The protein below binds the small molecule below.
Small molecule (SMILES): O=C(O)[C@@](O)(COP(=O)(O)O)[C@H](O)[C@H](O)COP(=O)(O)O

Sequence of chain 1.H:
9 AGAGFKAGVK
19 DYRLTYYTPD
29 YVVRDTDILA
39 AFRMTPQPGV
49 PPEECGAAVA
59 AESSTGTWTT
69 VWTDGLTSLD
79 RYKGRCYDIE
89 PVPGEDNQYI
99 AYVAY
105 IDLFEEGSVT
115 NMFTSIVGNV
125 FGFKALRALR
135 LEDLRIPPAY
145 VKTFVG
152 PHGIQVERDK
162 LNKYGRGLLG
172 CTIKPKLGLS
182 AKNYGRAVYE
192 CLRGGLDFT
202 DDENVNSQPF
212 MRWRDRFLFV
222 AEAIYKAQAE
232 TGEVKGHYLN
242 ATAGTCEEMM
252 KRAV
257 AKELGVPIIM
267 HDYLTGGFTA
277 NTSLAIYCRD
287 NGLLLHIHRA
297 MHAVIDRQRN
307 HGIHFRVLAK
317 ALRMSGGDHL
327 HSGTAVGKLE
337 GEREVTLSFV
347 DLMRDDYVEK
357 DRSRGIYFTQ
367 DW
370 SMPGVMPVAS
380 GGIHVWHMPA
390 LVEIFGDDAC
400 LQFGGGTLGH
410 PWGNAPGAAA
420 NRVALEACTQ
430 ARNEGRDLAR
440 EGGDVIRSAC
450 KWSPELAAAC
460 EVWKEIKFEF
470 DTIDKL

Binding-site contacts:
Ligand atom O2 contacts residue ASP203 of chain 1.H at 3.4 Å (salt-bridge).
Ligand atom O5P contacts residue HIS327 of chain 1.H at 2.7 Å (h-bond).
Ligand atom O5 contacts residue LEU335 of chain 1.H at 3.5 Å.
Ligand atom O2 contacts residue THR173 of chain 1.H at 2.9 Å (h-bond).
Ligand atom O2P contacts residue GLY380 of chain 1.H at 3.4 Å.
Ligand atom O5P contacts residue SER379 of chain 1.H at 3.4 Å (h-bond).
Ligand atom C contacts residue LYS175 of chain 1.H at 3.4 Å.
Ligand atom O3 contacts residue MG1 of chain 1.QB at 2.1 Å.
Ligand atom O2P contacts residue THR65 of chain 1.G at 3.3 Å (h-bond).
Ligand atom P1 contacts residue THR65 of chain 1.G at 3.4 Å.
Ligand atom O3 contacts residue GLU204 of chain 1.H at 2.9 Å (salt-bridge).
Ligand atom O1P contacts residue LYS175 of chain 1.H at 3.4 Å.
Ligand atom O7 contacts residue ASP203 of chain 1.H at 3.1 Å (salt-bridge).
Ligand atom O1P contacts residue GLY404 of chain 1.H at 2.7 Å (h-bond).
Ligand atom O3P contacts residue GLY403 of chain 1.H at 2.9 Å (h-bond).
Ligand atom O7 contacts residue ASN123 of chain 1.G at 3.0 Å (h-bond).
Ligand atom C3 contacts residue MG1 of chain 1.QB at 3.0 Å.
Ligand atom O6 contacts residue LYS334 of chain 1.H at 2.9 Å (salt-bridge).
Ligand atom O2P contacts residue LYS334 of chain 1.H at 2.9 Å (salt-bridge).
Ligand atom O4 contacts residue GLY380 of chain 1.H at 3.2 Å.
Ligand atom C2 contacts residue MG1 of chain 1.QB at 2.8 Å.
Ligand atom O3 contacts residue KCX201 of chain 1.H at 2.6 Å (h-bond).
Ligand atom O1 contacts residue LYS175 of chain 1.H at 3.1 Å (salt-bridge).
Ligand atom O1P contacts residue THR65 of chain 1.G at 2.6 Å (h-bond).
Ligand atom O6P contacts residue ARG295 of chain 1.H at 2.8 Å (salt-bridge).
Ligand atom O7 contacts residue MG1 of chain 1.QB at 2.1 Å.
Ligand atom O4P contacts residue ARG295 of chain 1.H at 2.8 Å (salt-bridge).
Ligand atom O7 contacts residue LYS177 of chain 1.H at 2.7 Å (salt-bridge).
Ligand atom C contacts residue MG1 of chain 1.QB at 2.8 Å.
Ligand atom O2P contacts residue TRP66 of chain 1.G at 3.2 Å.
Ligand atom C3 contacts residue KCX201 of chain 1.H at 3.1 Å.
Ligand atom O6 contacts residue GLU60 of chain 1.G at 3.4 Å (salt-bridge).
Ligand atom O7 contacts residue GLU204 of chain 1.H at 3.2 Å (salt-bridge).
Ligand atom O4 contacts residue SER379 of chain 1.H at 3.0 Å (h-bond).
Ligand atom O2 contacts residue LYS175 of chain 1.H at 2.9 Å (salt-bridge).
Ligand atom O7 contacts residue LYS175 of chain 1.H at 3.3 Å (salt-bridge).
Ligand atom O2 contacts residue KCX201 of chain 1.H at 3.1 Å (h-bond).
Ligand atom O2 contacts residue MG1 of chain 1.QB at 2.2 Å.
Ligand atom O2P contacts residue GLY381 of chain 1.H at 2.8 Å (h-bond).
Ligand atom O3 contacts residue HIS294 of chain 1.H at 2.9 Å (h-bond).

Sequence of chain 1.G:
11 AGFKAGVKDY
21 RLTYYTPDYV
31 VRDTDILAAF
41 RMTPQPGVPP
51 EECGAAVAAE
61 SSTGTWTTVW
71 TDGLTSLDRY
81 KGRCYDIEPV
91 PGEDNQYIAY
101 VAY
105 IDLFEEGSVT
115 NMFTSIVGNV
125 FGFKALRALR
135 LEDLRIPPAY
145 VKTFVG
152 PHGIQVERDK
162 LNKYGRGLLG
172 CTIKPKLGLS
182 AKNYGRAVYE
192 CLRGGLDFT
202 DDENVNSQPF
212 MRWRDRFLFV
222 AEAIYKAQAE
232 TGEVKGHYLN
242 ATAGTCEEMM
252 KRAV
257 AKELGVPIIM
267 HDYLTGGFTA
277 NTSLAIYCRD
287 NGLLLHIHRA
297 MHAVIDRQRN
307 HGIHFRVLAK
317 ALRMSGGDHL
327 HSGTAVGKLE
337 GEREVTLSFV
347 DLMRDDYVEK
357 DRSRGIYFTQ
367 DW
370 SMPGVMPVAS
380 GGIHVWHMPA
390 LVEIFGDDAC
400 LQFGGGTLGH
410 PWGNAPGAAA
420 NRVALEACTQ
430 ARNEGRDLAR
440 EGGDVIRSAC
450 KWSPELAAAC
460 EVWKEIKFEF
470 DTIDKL